A protein and the small-molecule ligand that binds it are described below.
Small molecule (SMILES): O=C(O)CCCCC(=O)O

Binding-site contacts:
Ligand atom C3 contacts residue HIS115 of chain 1.A at 3.7 Å.
Ligand atom O2 contacts residue ASP95 of chain 1.A at 3.0 Å (salt-bridge).
Ligand atom O4 contacts residue HIS22 of chain 1.A at 3.0 Å.
Ligand atom C5 contacts residue HIS115 of chain 1.A at 4.1 Å.
Ligand atom C4 contacts residue HIS22 of chain 1.A at 3.3 Å.
Ligand atom C4 contacts residue VAL151 of chain 1.A at 4.3 Å (hydrophobic).
Ligand atom O1 contacts residue LEU97 of chain 1.A at 3.8 Å.
Ligand atom O2 contacts residue GLU96 of chain 1.A at 3.0 Å.
Ligand atom C2 contacts residue HIS115 of chain 1.A at 3.7 Å.
Ligand atom C7 contacts residue ASN116 of chain 1.A at 3.1 Å.
Ligand atom C6 contacts residue HIS115 of chain 1.A at 3.3 Å.
Ligand atom C7 contacts residue HIS115 of chain 1.A at 3.5 Å.
Ligand atom O4 contacts residue GLY117 of chain 1.A at 4.2 Å.
Ligand atom C7 contacts residue HIS22 of chain 1.A at 3.8 Å.
Ligand atom C6 contacts residue ASN116 of chain 1.A at 4.0 Å.
Ligand atom C3 contacts residue VAL151 of chain 1.A at 4.2 Å (hydrophobic).
Ligand atom O4 contacts residue GLY114 of chain 1.A at 4.4 Å.
Ligand atom C5 contacts residue LEU97 of chain 1.A at 3.9 Å (hydrophobic).
Ligand atom O3 contacts residue GLY114 of chain 1.A at 3.4 Å (h-bond).
Ligand atom C2 contacts residue ASP95 of chain 1.A at 3.7 Å.
Ligand atom C5 contacts residue VAL147 of chain 1.A at 4.1 Å (hydrophobic).
Ligand atom C5 contacts residue VAL151 of chain 1.A at 4.2 Å (hydrophobic).
Ligand atom C3 contacts residue ASP95 of chain 1.A at 3.3 Å.
Ligand atom O2 contacts residue HIS115 of chain 1.A at 4.3 Å.
Ligand atom C2 contacts residue GLU96 of chain 1.A at 4.2 Å.
Ligand atom O2 contacts residue LEU97 of chain 1.A at 2.5 Å (h-bond).
Ligand atom O4 contacts residue HIS115 of chain 1.A at 3.2 Å.
Ligand atom O3 contacts residue ASN116 of chain 1.A at 2.8 Å (h-bond).
Ligand atom C4 contacts residue ASP95 of chain 1.A at 3.5 Å.
Ligand atom C6 contacts residue GLY114 of chain 1.A at 3.2 Å.
Ligand atom C7 contacts residue GLY114 of chain 1.A at 3.6 Å.
Ligand atom O4 contacts residue ASN116 of chain 1.A at 2.9 Å (h-bond).
Ligand atom C4 contacts residue HIS115 of chain 1.A at 2.9 Å.
Ligand atom C4 contacts residue LEU97 of chain 1.A at 4.2 Å (hydrophobic).
Ligand atom O1 contacts residue GLY113 of chain 1.A at 4.2 Å.
Ligand atom C2 contacts residue LEU97 of chain 1.A at 3.5 Å (hydrophobic).
Ligand atom O1 contacts residue HIS115 of chain 1.A at 3.7 Å.
Ligand atom C3 contacts residue LEU97 of chain 1.A at 3.2 Å (hydrophobic).
Ligand atom C5 contacts residue HIS22 of chain 1.A at 3.9 Å.
Ligand atom O3 contacts residue HIS115 of chain 1.A at 3.9 Å.

Sequence of chain 1.A:
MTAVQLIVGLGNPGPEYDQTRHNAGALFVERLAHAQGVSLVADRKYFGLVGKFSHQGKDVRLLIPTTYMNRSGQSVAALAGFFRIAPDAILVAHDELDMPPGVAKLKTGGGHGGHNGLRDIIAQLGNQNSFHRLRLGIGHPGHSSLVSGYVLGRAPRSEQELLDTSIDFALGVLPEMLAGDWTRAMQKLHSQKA